Sequence of chain 1.A:
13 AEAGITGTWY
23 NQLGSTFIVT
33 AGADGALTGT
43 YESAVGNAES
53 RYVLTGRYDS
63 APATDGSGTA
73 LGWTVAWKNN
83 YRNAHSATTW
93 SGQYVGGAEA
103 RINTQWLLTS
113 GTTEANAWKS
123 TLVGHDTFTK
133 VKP

Binding-site contacts:
Ligand atom N2' contacts residue TRP108 of chain 1.A at 3.5 Å.
Ligand atom N1' contacts residue TRP79 of chain 1.A at 4.0 Å.
Ligand atom C2 contacts residue TRP120 of chain 3.A at 3.6 Å (hydrophobic).
Ligand atom C1' contacts residue THR90 of chain 1.A at 3.9 Å.
Ligand atom C3 contacts residue TRP120 of chain 3.A at 3.9 Å (hydrophobic).
Ligand atom O1' contacts residue LEU110 of chain 1.A at 3.9 Å.
Ligand atom N1 contacts residue VAL47 of chain 1.A at 3.5 Å.
Ligand atom C1 contacts residue ASP128 of chain 1.A at 3.8 Å.
Ligand atom O1' contacts residue TRP79 of chain 1.A at 3.7 Å.
Ligand atom O1 contacts residue LEU25 of chain 1.A at 3.9 Å.
Ligand atom C1 contacts residue TYR43 of chain 1.A at 3.5 Å (hydrophobic).
Ligand atom C3 contacts residue ASP128 of chain 1.A at 4.0 Å.
Ligand atom N1 contacts residue SER45 of chain 1.A at 2.8 Å (h-bond).
Ligand atom N2 contacts residue ASN23 of chain 1.A at 4.0 Å.
Ligand atom N2 contacts residue TYR43 of chain 1.A at 3.9 Å.
Ligand atom N1' contacts residue TRP120 of chain 3.A at 3.7 Å.
Ligand atom N2 contacts residue LEU25 of chain 1.A at 3.5 Å.
Ligand atom C1' contacts residue TRP79 of chain 1.A at 4.1 Å (hydrophobic).
Ligand atom C1' contacts residue TRP120 of chain 3.A at 3.9 Å (hydrophobic).
Ligand atom N1' contacts residue SER45 of chain 1.A at 4.2 Å.
Ligand atom N2 contacts residue TRP92 of chain 1.A at 4.3 Å.
Ligand atom N1 contacts residue SER27 of chain 1.A at 3.9 Å.
Ligand atom N2 contacts residue ASP128 of chain 1.A at 2.9 Å (salt-bridge).
Ligand atom C3 contacts residue LEU25 of chain 1.A at 4.0 Å (hydrophobic).
Ligand atom C1 contacts residue SER27 of chain 1.A at 3.6 Å.
Ligand atom O1 contacts residue SER45 of chain 1.A at 3.9 Å.
Ligand atom O1 contacts residue ASN23 of chain 1.A at 3.0 Å (h-bond).
Ligand atom C2 contacts residue VAL47 of chain 1.A at 3.5 Å (hydrophobic).
Ligand atom N1 contacts residue LEU25 of chain 1.A at 3.9 Å.
Ligand atom O1 contacts residue SER27 of chain 1.A at 2.8 Å (h-bond).
Ligand atom C1 contacts residue SER45 of chain 1.A at 3.7 Å.
Ligand atom C2 contacts residue SER45 of chain 1.A at 3.8 Å.
Ligand atom C2 contacts residue LEU25 of chain 1.A at 4.2 Å (hydrophobic).
Ligand atom O1 contacts residue TYR43 of chain 1.A at 2.6 Å (h-bond).
Ligand atom N2' contacts residue TRP120 of chain 3.A at 4.0 Å.
Ligand atom O1' contacts residue THR90 of chain 1.A at 2.7 Å (h-bond).
Ligand atom C3 contacts residue TRP108 of chain 1.A at 3.9 Å (hydrophobic).
Ligand atom O1 contacts residue ASP128 of chain 1.A at 3.8 Å.
Ligand atom C1 contacts residue ASN23 of chain 1.A at 3.9 Å.
Ligand atom C1 contacts residue LEU25 of chain 1.A at 3.6 Å (hydrophobic).

The protein below binds the small molecule below.
Small molecule (SMILES): O=C1NC2NC(=O)NC2N1

Sequence of chain 3.A:
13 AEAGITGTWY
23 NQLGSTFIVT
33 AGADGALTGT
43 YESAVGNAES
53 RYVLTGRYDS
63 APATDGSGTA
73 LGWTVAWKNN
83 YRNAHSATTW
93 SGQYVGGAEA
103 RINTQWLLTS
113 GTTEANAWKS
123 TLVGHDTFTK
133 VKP